Binding-site contacts:
Ligand atom FAE contacts residue ASP291 of chain 1.A at 2.8 Å.
Ligand atom NAO contacts residue F501 of chain 1.F at 3.5 Å.
Ligand atom CAB contacts residue MET485 of chain 1.A at 3.4 Å (hydrophobic).
Ligand atom CAB contacts residue VAL486 of chain 1.A at 3.5 Å (hydrophobic).
Ligand atom OAT contacts residue GLY36 of chain 4.A at 3.5 Å.
Ligand atom OAD contacts residue SER568 of chain 1.A at 2.5 Å (h-bond).
Ligand atom OAU contacts residue ASP291 of chain 1.A at 3.5 Å (salt-bridge).
Ligand atom CAW contacts residue ARG292 of chain 1.A at 3.3 Å.
Ligand atom FAG contacts residue LYS171 of chain 4.A at 3.4 Å.
Ligand atom NAQ contacts residue TRP489 of chain 1.A at 3.4 Å.
Ligand atom FAH contacts residue ALA37 of chain 4.A at 3.3 Å.
Ligand atom FAE contacts residue SER568 of chain 1.A at 2.9 Å.
Ligand atom FAF contacts residue SER568 of chain 1.A at 3.0 Å.
Ligand atom CBC contacts residue SER568 of chain 1.A at 3.4 Å.
Ligand atom NAO contacts residue TRP489 of chain 1.A at 3.2 Å (h-bond).
Ligand atom CAX contacts residue TRP489 of chain 1.A at 3.5 Å (hydrophobic).
Ligand atom FAE contacts residue GLY569 of chain 1.A at 3.4 Å.
Ligand atom NAP contacts residue TRP489 of chain 1.A at 3.5 Å.
Ligand atom CBB contacts residue TRP489 of chain 1.A at 3.3 Å (hydrophobic).
Ligand atom CAJ contacts residue PHE121 of chain 4.A at 3.4 Å (hydrophobic).
Ligand atom OAU contacts residue ARG292 of chain 1.A at 3.0 Å (salt-bridge).
Ligand atom FAH contacts residue SER83 of chain 4.A at 3.5 Å.
Ligand atom CAB contacts residue TRP489 of chain 1.A at 3.4 Å (hydrophobic).
Ligand atom NAQ contacts residue LYS171 of chain 4.A at 3.5 Å (salt-bridge).
Ligand atom NAQ contacts residue GLY36 of chain 4.A at 3.4 Å.
Ligand atom CAZ contacts residue TRP489 of chain 1.A at 3.3 Å (hydrophobic).
Ligand atom NAO contacts residue MET485 of chain 1.A at 3.4 Å.
Ligand atom OAD contacts residue ARG292 of chain 1.A at 3.2 Å (salt-bridge).
Ligand atom FAI contacts residue PHE121 of chain 4.A at 3.5 Å.
Ligand atom OAT contacts residue TRP489 of chain 1.A at 3.4 Å.
Ligand atom NBD contacts residue TRP489 of chain 1.A at 3.4 Å.
Ligand atom OAS contacts residue ARG292 of chain 1.A at 2.7 Å (salt-bridge).
Ligand atom CAL contacts residue VAL111 of chain 4.A at 3.5 Å (hydrophobic).
Ligand atom NAP contacts residue ARG292 of chain 1.A at 3.2 Å (salt-bridge).
Ligand atom NAR contacts residue LYS171 of chain 4.A at 2.9 Å (salt-bridge).
Ligand atom OAS contacts residue PHE121 of chain 4.A at 3.2 Å.
Ligand atom FAE contacts residue ARG292 of chain 1.A at 3.5 Å.
Ligand atom OAC contacts residue SER568 of chain 1.A at 3.5 Å (h-bond).
Ligand atom CAL contacts residue PHE121 of chain 4.A at 3.1 Å (hydrophobic).
Ligand atom OAU contacts residue SER568 of chain 1.A at 3.2 Å (h-bond).

A small-molecule ligand and the protein it binds are described below.
Small molecule (SMILES): COc1cnc(OC)n2nc(NS(=O)(=O)c3c(OCC(F)F)cccc3C(F)(F)F)nc12

Sequence of chain 4.A:
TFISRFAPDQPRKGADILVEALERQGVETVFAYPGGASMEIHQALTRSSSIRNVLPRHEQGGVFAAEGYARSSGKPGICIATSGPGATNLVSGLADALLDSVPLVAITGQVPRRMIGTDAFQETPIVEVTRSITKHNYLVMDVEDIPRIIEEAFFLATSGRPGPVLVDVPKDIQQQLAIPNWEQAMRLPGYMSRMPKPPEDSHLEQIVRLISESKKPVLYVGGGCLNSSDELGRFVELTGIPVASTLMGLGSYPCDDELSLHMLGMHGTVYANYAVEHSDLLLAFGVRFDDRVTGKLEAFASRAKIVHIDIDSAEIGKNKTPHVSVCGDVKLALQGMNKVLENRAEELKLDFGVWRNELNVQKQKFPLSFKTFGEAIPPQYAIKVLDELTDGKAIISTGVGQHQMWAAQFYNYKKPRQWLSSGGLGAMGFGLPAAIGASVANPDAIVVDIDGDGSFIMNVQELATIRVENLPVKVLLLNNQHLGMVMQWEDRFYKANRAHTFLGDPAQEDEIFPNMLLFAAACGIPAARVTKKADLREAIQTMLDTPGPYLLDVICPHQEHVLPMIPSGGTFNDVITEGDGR

Sequence of chain 1.A:
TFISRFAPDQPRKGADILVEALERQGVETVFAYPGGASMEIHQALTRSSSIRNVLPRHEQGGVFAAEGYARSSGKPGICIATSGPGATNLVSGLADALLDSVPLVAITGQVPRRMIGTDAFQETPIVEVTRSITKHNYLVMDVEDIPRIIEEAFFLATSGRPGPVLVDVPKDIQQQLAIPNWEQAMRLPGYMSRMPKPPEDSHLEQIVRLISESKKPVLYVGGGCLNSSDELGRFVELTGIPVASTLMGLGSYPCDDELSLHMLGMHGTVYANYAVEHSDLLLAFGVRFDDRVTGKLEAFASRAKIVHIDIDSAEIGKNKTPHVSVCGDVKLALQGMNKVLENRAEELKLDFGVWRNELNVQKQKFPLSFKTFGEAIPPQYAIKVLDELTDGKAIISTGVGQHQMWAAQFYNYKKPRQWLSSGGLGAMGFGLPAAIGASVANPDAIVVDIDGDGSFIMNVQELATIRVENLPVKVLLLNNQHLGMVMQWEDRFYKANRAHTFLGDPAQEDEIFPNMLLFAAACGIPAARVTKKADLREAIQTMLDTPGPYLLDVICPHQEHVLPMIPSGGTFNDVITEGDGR